Sequence of chain 24.C:
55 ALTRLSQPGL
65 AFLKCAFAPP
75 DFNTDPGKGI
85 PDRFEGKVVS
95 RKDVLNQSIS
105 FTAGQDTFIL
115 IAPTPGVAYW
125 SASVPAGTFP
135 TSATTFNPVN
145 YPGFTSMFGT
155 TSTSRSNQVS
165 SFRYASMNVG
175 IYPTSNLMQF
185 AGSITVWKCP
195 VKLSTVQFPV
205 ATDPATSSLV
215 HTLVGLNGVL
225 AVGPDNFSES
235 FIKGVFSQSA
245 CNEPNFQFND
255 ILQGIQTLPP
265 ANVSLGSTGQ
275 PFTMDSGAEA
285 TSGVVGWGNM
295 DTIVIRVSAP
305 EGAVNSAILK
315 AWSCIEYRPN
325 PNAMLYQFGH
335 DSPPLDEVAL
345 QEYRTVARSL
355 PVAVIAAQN

Binding-site contacts:
Ligand atom OP2 contacts residue LYS8 of chain 10.F at 3.8 Å.
Ligand atom N3 contacts residue U5 of chain 24.G at 3.6 Å.
Ligand atom OP1 contacts residue PHE76 of chain 10.C at 3.7 Å.
Ligand atom N1 contacts residue U2 of chain 24.G at 2.8 Å.
Ligand atom O2 contacts residue U2 of chain 24.G at 3.6 Å.
Ligand atom C4 contacts residue U5 of chain 24.G at 3.7 Å.
Ligand atom N6 contacts residue U2 of chain 24.G at 2.6 Å (h-bond).
Ligand atom C2 contacts residue U1 of chain 24.G at 3.9 Å.
Ligand atom O4 contacts residue U1 of chain 24.G at 2.8 Å (h-bond).
Ligand atom OP1 contacts residue LYS68 of chain 10.C at 3.2 Å (salt-bridge).
Ligand atom O4 contacts residue U5 of chain 24.G at 2.8 Å (h-bond).
Ligand atom C2 contacts residue A4 of chain 24.G at 3.9 Å.
Ligand atom N3 contacts residue U2 of chain 24.G at 3.6 Å.
Ligand atom OP1 contacts residue LEU56 of chain 10.C at 2.8 Å.
Ligand atom O2 contacts residue U1 of chain 24.G at 2.9 Å (h-bond).
Ligand atom C2 contacts residue U3 of chain 24.G at 3.8 Å.
Ligand atom O2' contacts residue LEU64 of chain 10.C at 3.9 Å.
Ligand atom OP1 contacts residue LYS12 of chain 10.F at 3.9 Å.
Ligand atom N3 contacts residue A4 of chain 24.G at 3.8 Å.
Ligand atom C2 contacts residue U2 of chain 24.G at 3.6 Å.
Ligand atom C2 contacts residue C6 of chain 24.G at 3.4 Å.
Ligand atom N3 contacts residue U1 of chain 24.G at 3.8 Å.
Ligand atom N1 contacts residue U3 of chain 24.G at 3.8 Å.
Ligand atom O2' contacts residue THR57 of chain 10.C at 3.2 Å.
Ligand atom C5 contacts residue A4 of chain 24.G at 2.8 Å.
Ligand atom C5 contacts residue U5 of chain 24.G at 3.9 Å.
Ligand atom C6 contacts residue A4 of chain 24.G at 3.7 Å.
Ligand atom C4 contacts residue A4 of chain 24.G at 3.2 Å.
Ligand atom C6 contacts residue U2 of chain 24.G at 3.4 Å.
Ligand atom O2 contacts residue C6 of chain 24.G at 2.9 Å (h-bond).
Ligand atom C2 contacts residue GLN61 of chain 10.C at 3.9 Å.
Ligand atom O2 contacts residue GLN61 of chain 10.C at 3.9 Å.
Ligand atom OP1 contacts residue LYS8 of chain 10.F at 3.1 Å.
Ligand atom N3 contacts residue GLN61 of chain 10.C at 3.6 Å.
Ligand atom C4 contacts residue U1 of chain 24.G at 3.7 Å.
Ligand atom N1 contacts residue U5 of chain 24.G at 3.7 Å.
Ligand atom N3 contacts residue C6 of chain 24.G at 3.2 Å (h-bond).
Ligand atom C6 contacts residue U5 of chain 24.G at 3.6 Å.
Ligand atom O4 contacts residue A4 of chain 24.G at 2.6 Å (h-bond).
Ligand atom N3 contacts residue U1 of chain 24.G at 3.9 Å.

Sequence of chain 10.F:
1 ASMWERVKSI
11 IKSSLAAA

Sequence of chain 10.C:
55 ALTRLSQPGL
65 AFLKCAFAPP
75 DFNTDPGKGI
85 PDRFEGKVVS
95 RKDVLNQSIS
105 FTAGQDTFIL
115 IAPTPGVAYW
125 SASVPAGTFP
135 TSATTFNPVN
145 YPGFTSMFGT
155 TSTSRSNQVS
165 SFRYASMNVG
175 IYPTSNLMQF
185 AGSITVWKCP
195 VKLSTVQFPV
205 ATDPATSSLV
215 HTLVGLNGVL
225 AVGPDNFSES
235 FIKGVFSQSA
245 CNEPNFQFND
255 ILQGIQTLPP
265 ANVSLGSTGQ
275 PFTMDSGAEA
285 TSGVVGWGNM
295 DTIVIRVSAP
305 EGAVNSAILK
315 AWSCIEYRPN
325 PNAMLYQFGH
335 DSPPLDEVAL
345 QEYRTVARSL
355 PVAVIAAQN

A protein and the small-molecule ligand that binds it are described below.
Small molecule (SMILES): Nc1ccn([C@@H]2O[C@H](CO[P](=O)(O)O[C@H]3[C@@H](O)[C@H](n4ccc(=O)[nH]c4=O)O[C@@H]3CO[P](=O)(O)O[C@H]3[C@@H](O)[C@H](n4cnc5c(N)ncnc54)O[C@@H]3CO)[C@@H](O[P](=O)(O)OC[C@H]3O[C@@H](n4ccc(=O)[nH]c4=O)[C@H](O)[C@@H]3O)[C@H]2O)c(=O)n1.O=c1ccn([C@@H]2O[C@H](CO[P](=O)(O)O[C@H]3[C@@H](O)[C@H](n4ccc(=O)[nH]c4=O)O[C@@H]3CO[P](=O)(O)O[C@H]3[C@@H](O)[C@H](n4ccc(=O)[nH]c4=O)O[C@@H]3CO)[C@@H](O)[C@H]2O)c(=O)[nH]1